The protein below binds the small molecule below.
Small molecule (SMILES): Nc1ccn([C@H]2C[C@H](O)[C@@H](COP(=O)(O)O)O2)c(=O)n1

Binding-site contacts:
Ligand atom C4' contacts residue DA4 of chain 7.D at 4.3 Å.
Ligand atom C3' contacts residue DA4 of chain 7.D at 3.3 Å.
Ligand atom C5' contacts residue DA4 of chain 7.D at 4.0 Å.
Ligand atom O3' contacts residue DA4 of chain 7.D at 4.2 Å.
Ligand atom P contacts residue DA4 of chain 7.D at 3.2 Å.
Ligand atom O5' contacts residue DA4 of chain 7.D at 4.0 Å.
Ligand atom C2' contacts residue DA4 of chain 7.D at 3.5 Å.
Ligand atom OP2 contacts residue DA4 of chain 7.D at 3.6 Å.
Ligand atom OP1 contacts residue DA4 of chain 7.D at 2.2 Å.